Sequence of chain 1.B:
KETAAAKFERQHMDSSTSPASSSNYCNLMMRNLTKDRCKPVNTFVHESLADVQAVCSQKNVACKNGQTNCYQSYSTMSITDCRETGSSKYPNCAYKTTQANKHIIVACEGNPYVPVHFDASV

A protein and the small-molecule ligand that binds it are described below.
Small molecule (SMILES): OC[C@H]1O[C@H](O[C@H]2O[C@H](CO)[C@@H](O)[C@H](O)[C@H]2O)[C@H](O)[C@@H](O)[C@@H]1O

Binding-site contacts:
Ligand atom O6 contacts residue HIS119 of chain 1.A at 3.9 Å.
Ligand atom C4 contacts residue THR45 of chain 1.A at 3.3 Å.
Ligand atom C6 contacts residue HIS119 of chain 1.A at 4.0 Å.
Ligand atom O6 contacts residue LYS41 of chain 1.A at 3.6 Å.
Ligand atom O2 contacts residue VAL43 of chain 1.A at 3.5 Å.
Ligand atom O2 contacts residue LYS66 of chain 1.A at 2.9 Å (salt-bridge).
Ligand atom O6 contacts residue ASN44 of chain 1.A at 4.2 Å.
Ligand atom O4 contacts residue ASN44 of chain 1.A at 3.8 Å.
Ligand atom C6 contacts residue ASP121 of chain 1.A at 3.4 Å.
Ligand atom C6 contacts residue PHE120 of chain 1.A at 4.0 Å (hydrophobic).
Ligand atom O6 contacts residue ASP121 of chain 1.A at 3.7 Å.
Ligand atom O4 contacts residue ASP83 of chain 1.A at 4.2 Å.
Ligand atom C2 contacts residue ASP121 of chain 1.A at 3.3 Å.
Ligand atom O5 contacts residue ASP121 of chain 1.A at 4.1 Å.
Ligand atom C2 contacts residue LYS66 of chain 1.A at 4.2 Å.
Ligand atom C5 contacts residue ASP121 of chain 1.A at 3.8 Å.
Ligand atom C6 contacts residue THR45 of chain 1.A at 3.7 Å.
Ligand atom C5 contacts residue PHE120 of chain 1.A at 4.2 Å (hydrophobic).
Ligand atom O2 contacts residue ALA122 of chain 1.A at 3.8 Å.
Ligand atom O2 contacts residue ASP121 of chain 1.A at 3.1 Å (salt-bridge).
Ligand atom O1 contacts residue ASP121 of chain 1.A at 4.2 Å.
Ligand atom O5 contacts residue HIS119 of chain 1.A at 4.1 Å.
Ligand atom C5 contacts residue LYS66 of chain 1.A at 4.4 Å.
Ligand atom O5 contacts residue PHE120 of chain 1.A at 3.3 Å (h-bond).
Ligand atom C6 contacts residue LYS66 of chain 1.A at 3.6 Å.
Ligand atom O3 contacts residue THR45 of chain 1.A at 4.3 Å.
Ligand atom O6 contacts residue HIS12 of chain 1.B at 3.5 Å.
Ligand atom C6 contacts residue ASN44 of chain 1.A at 3.9 Å.
Ligand atom C1 contacts residue ASP121 of chain 1.A at 3.2 Å.
Ligand atom C4 contacts residue PHE120 of chain 1.A at 4.0 Å (hydrophobic).
Ligand atom O4 contacts residue VAL43 of chain 1.A at 4.0 Å.
Ligand atom O4 contacts residue THR45 of chain 1.A at 2.6 Å (h-bond).
Ligand atom C5 contacts residue THR45 of chain 1.A at 4.2 Å.
Ligand atom C2 contacts residue ALA122 of chain 1.A at 3.8 Å (hydrophobic).
Ligand atom O4 contacts residue LYS66 of chain 1.A at 4.2 Å.
Ligand atom O6 contacts residue PHE120 of chain 1.A at 4.1 Å.
Ligand atom C3 contacts residue THR45 of chain 1.A at 4.4 Å.
Ligand atom C6 contacts residue HIS12 of chain 1.B at 4.0 Å.
Ligand atom C5 contacts residue VAL43 of chain 1.A at 4.0 Å (hydrophobic).
Ligand atom C1 contacts residue PHE120 of chain 1.A at 3.8 Å (hydrophobic).

Sequence of chain 1.A:
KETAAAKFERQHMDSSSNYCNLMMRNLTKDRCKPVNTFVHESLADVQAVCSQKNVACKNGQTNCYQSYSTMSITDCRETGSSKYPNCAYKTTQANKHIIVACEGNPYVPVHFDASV